The small molecule below binds the protein below.
Small molecule (SMILES): O=C(O)[C@H]1O[C@H](O[P](=O)(O)O[P](=O)(O)OC[C@H]2O[C@@H](n3ccc(=O)[nH]c3=O)[C@H](O)[C@@H]2O)[C@H](O)[C@@H](O)[C@@H]1O

Sequence of chain 1.A:
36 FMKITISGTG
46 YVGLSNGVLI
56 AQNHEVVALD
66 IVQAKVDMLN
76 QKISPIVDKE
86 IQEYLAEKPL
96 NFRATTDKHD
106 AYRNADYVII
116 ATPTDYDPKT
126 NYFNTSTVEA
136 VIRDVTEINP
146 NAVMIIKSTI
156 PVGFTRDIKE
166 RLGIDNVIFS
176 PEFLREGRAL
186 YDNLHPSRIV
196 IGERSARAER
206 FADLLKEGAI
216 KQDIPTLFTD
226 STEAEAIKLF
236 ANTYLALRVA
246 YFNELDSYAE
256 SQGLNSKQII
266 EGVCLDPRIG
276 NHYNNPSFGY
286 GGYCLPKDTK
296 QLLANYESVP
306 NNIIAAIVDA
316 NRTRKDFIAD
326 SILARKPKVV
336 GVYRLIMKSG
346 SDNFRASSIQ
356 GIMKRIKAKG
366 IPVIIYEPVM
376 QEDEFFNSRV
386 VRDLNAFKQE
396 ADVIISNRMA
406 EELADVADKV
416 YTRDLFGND

Binding-site contacts:
Ligand atom N1 contacts residue PHE381 of chain 1.A at 3.9 Å.
Ligand atom O4 contacts residue MET358 of chain 1.A at 3.2 Å.
Ligand atom O2 contacts residue LYS359 of chain 1.A at 3.4 Å.
Ligand atom C2D contacts residue GLN355 of chain 1.A at 3.3 Å.
Ligand atom PB contacts residue LYS292 of chain 1.A at 3.6 Å.
Ligand atom O5' contacts residue LYS359 of chain 1.A at 3.1 Å (salt-bridge).
Ligand atom C6 contacts residue PHE381 of chain 1.A at 3.7 Å (hydrophobic).
Ligand atom C4 contacts residue PHE381 of chain 1.A at 3.5 Å (hydrophobic).
Ligand atom O3B contacts residue ASP293 of chain 1.A at 3.4 Å (salt-bridge).
Ligand atom C3' contacts residue ASP293 of chain 1.A at 3.7 Å.
Ligand atom C2' contacts residue ASP293 of chain 1.A at 3.8 Å.
Ligand atom C6 contacts residue GLN355 of chain 1.A at 3.1 Å.
Ligand atom O1B contacts residue LYS292 of chain 1.A at 3.2 Å (salt-bridge).
Ligand atom O4D contacts residue LYS359 of chain 1.A at 3.5 Å.
Ligand atom O4 contacts residue LYS362 of chain 1.A at 3.2 Å (salt-bridge).
Ligand atom N3 contacts residue LYS359 of chain 1.A at 3.9 Å.
Ligand atom O2A contacts residue GLY356 of chain 1.A at 3.9 Å.
Ligand atom O2B contacts residue ASP293 of chain 1.A at 3.8 Å.
Ligand atom O2D contacts residue PHE381 of chain 1.A at 3.6 Å.
Ligand atom C5D contacts residue GLY356 of chain 1.A at 3.8 Å.
Ligand atom PA contacts residue GLY356 of chain 1.A at 3.9 Å.
Ligand atom O5D contacts residue LYS359 of chain 1.A at 3.8 Å.
Ligand atom C3D contacts residue GLN355 of chain 1.A at 3.3 Å.
Ligand atom C5 contacts residue PHE381 of chain 1.A at 3.5 Å (hydrophobic).
Ligand atom C2D contacts residue PHE381 of chain 1.A at 3.8 Å (hydrophobic).
Ligand atom C2 contacts residue PHE381 of chain 1.A at 3.9 Å (hydrophobic).
Ligand atom O1A contacts residue GLY356 of chain 1.A at 3.9 Å.
Ligand atom C5 contacts residue GLN355 of chain 1.A at 3.8 Å.
Ligand atom O4 contacts residue PHE381 of chain 1.A at 3.5 Å.
Ligand atom C2 contacts residue LYS359 of chain 1.A at 3.6 Å.
Ligand atom O1A contacts residue LYS320 of chain 1.A at 2.8 Å (salt-bridge).
Ligand atom O'P contacts residue LYS359 of chain 1.A at 2.6 Å (salt-bridge).
Ligand atom O3B contacts residue LYS292 of chain 1.A at 2.9 Å (salt-bridge).
Ligand atom C5' contacts residue LYS359 of chain 1.A at 3.9 Å.
Ligand atom O2' contacts residue ASP293 of chain 1.A at 3.1 Å (salt-bridge).
Ligand atom O3' contacts residue LYS295 of chain 1.A at 3.6 Å (salt-bridge).
Ligand atom O2A contacts residue ARG360 of chain 1.A at 3.0 Å (salt-bridge).
Ligand atom O5D contacts residue GLY356 of chain 1.A at 3.1 Å.
Ligand atom N3 contacts residue PHE381 of chain 1.A at 3.7 Å.
Ligand atom C6' contacts residue LYS359 of chain 1.A at 3.5 Å.